A protein and the small-molecule ligand that binds it are described below.
Small molecule (SMILES): CC(C)c1cccc(C(C)C)c1O

Sequence of chain 20.A:
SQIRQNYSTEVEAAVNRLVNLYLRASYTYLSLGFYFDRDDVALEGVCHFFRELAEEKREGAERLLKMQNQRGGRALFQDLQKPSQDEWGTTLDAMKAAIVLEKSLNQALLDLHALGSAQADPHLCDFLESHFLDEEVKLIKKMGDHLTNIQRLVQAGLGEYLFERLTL

Sequence of chain 6.A:
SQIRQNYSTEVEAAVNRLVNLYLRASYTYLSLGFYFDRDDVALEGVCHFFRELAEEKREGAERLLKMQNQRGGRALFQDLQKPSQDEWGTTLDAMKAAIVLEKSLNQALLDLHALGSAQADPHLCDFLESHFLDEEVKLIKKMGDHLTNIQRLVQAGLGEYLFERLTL

Binding-site contacts:
Ligand atom C4 contacts residue LEU81 of chain 6.A at 4.0 Å (hydrophobic).
Ligand atom C5 contacts residue LEU81 of chain 6.A at 3.7 Å (hydrophobic).
Ligand atom C3 contacts residue PFL1 of chain 6.H at 1.5 Å.
Ligand atom C9 contacts residue ARG59 of chain 20.A at 3.5 Å.
Ligand atom C12 contacts residue TYR28 of chain 6.A at 3.9 Å (hydrophobic).
Ligand atom C2 contacts residue SER27 of chain 20.A at 3.4 Å.
Ligand atom C11 contacts residue LEU24 of chain 6.A at 3.5 Å (hydrophobic).
Ligand atom C4 contacts residue PFL1 of chain 6.H at 1.0 Å.
Ligand atom C10 contacts residue PFL1 of chain 6.H at 1.3 Å.
Ligand atom C9 contacts residue SER27 of chain 20.A at 2.7 Å.
Ligand atom C6 contacts residue PFL1 of chain 6.H at 0.2 Å.
Ligand atom C8 contacts residue ARG59 of chain 6.A at 3.5 Å.
Ligand atom C8 contacts residue GLU63 of chain 6.A at 3.4 Å.
Ligand atom C1 contacts residue PFL1 of chain 6.H at 1.3 Å.
Ligand atom C12 contacts residue PFL1 of chain 6.H at 1.0 Å.
Ligand atom C12 contacts residue LEU81 of chain 20.A at 3.9 Å (hydrophobic).
Ligand atom C11 contacts residue SER27 of chain 6.A at 3.4 Å.
Ligand atom C1 contacts residue SER27 of chain 20.A at 4.1 Å.
Ligand atom O1 contacts residue PFL1 of chain 6.H at 0.6 Å (h-bond).
Ligand atom C11 contacts residue PFL1 of chain 6.H at 1.7 Å.
Ligand atom C9 contacts residue ARG59 of chain 6.A at 3.7 Å.
Ligand atom O1 contacts residue ARG59 of chain 20.A at 3.3 Å.
Ligand atom C3 contacts residue TYR28 of chain 20.A at 3.6 Å (hydrophobic).
Ligand atom C8 contacts residue LEU31 of chain 20.A at 3.9 Å (hydrophobic).
Ligand atom C4 contacts residue TYR28 of chain 20.A at 3.6 Å (hydrophobic).
Ligand atom C9 contacts residue ALA55 of chain 20.A at 3.8 Å (hydrophobic).
Ligand atom C9 contacts residue PFL1 of chain 6.H at 3.1 Å.
Ligand atom O1 contacts residue ARG59 of chain 6.A at 3.5 Å.
Ligand atom C1 contacts residue ARG59 of chain 6.A at 4.3 Å.
Ligand atom C7 contacts residue SER27 of chain 20.A at 2.9 Å.
Ligand atom C7 contacts residue PFL1 of chain 6.H at 2.9 Å.
Ligand atom C5 contacts residue LEU81 of chain 20.A at 4.0 Å (hydrophobic).
Ligand atom C7 contacts residue ARG59 of chain 6.A at 4.1 Å.
Ligand atom C5 contacts residue PFL1 of chain 6.H at 1.4 Å.
Ligand atom C8 contacts residue PFL1 of chain 6.H at 3.7 Å.
Ligand atom C2 contacts residue PFL1 of chain 6.H at 1.4 Å.
Ligand atom C10 contacts residue SER27 of chain 6.A at 4.3 Å.
Ligand atom C12 contacts residue LEU24 of chain 20.A at 3.7 Å (hydrophobic).
Ligand atom C3 contacts residue SER27 of chain 20.A at 3.9 Å.
Ligand atom C11 contacts residue TYR28 of chain 6.A at 3.6 Å (hydrophobic).